A protein and the small-molecule ligand that binds it are described below.
Small molecule (SMILES): C=C(C)c1cccc(C(C)(C)NC(=O)Nc2ccc(Cl)c(N[C@@H]3OC[C@@H](O)[C@@H](O)[C@H]3O)c2)c1

Sequence of chain 1.C:
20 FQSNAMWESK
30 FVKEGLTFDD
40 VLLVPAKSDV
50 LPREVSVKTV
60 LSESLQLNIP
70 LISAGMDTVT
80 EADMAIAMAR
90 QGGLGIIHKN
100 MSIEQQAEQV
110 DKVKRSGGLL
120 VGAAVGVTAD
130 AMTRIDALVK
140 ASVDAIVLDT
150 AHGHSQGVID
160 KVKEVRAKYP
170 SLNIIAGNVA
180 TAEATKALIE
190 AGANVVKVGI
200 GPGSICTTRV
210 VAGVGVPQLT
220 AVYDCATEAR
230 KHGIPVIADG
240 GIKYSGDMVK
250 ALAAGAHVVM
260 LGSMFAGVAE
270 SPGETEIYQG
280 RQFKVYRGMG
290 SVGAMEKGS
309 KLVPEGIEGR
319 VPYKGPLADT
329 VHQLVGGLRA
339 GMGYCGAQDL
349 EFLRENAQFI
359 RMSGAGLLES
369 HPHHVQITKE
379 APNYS

Binding-site contacts:
Ligand atom O4 contacts residue LEU50 of chain 1.D at 3.5 Å.
Ligand atom C22 contacts residue ALA150 of chain 1.C at 3.9 Å (hydrophobic).
Ligand atom C6 contacts residue GLU313 of chain 1.C at 3.8 Å.
Ligand atom C20 contacts residue PRO51 of chain 1.D at 3.7 Å (hydrophobic).
Ligand atom O6 contacts residue LEU50 of chain 1.D at 3.9 Å.
Ligand atom C3 contacts residue MET288 of chain 1.C at 3.7 Å (hydrophobic).
Ligand atom C8 contacts residue TYR342 of chain 1.D at 3.9 Å (hydrophobic).
Ligand atom CL contacts residue TYR342 of chain 1.D at 3.7 Å.
Ligand atom C13 contacts residue GLU313 of chain 1.C at 3.7 Å.
Ligand atom C26 contacts residue THR149 of chain 1.C at 3.4 Å.
Ligand atom C8 contacts residue GLU313 of chain 1.C at 3.3 Å.
Ligand atom C29 contacts residue THR149 of chain 1.C at 3.2 Å.
Ligand atom C3 contacts residue GLY289 of chain 1.C at 3.6 Å.
Ligand atom C27 contacts residue THR149 of chain 1.C at 3.4 Å.
Ligand atom C19 contacts residue TYR342 of chain 1.D at 3.7 Å (hydrophobic).
Ligand atom C9 contacts residue IMP1 of chain 1.P at 3.5 Å.
Ligand atom C18 contacts residue TYR342 of chain 1.D at 3.5 Å (hydrophobic).
Ligand atom C13 contacts residue GLY289 of chain 1.C at 3.8 Å.
Ligand atom C18 contacts residue ALA338 of chain 1.D at 3.9 Å (hydrophobic).
Ligand atom CL contacts residue GLY341 of chain 1.D at 3.2 Å.
Ligand atom C7 contacts residue IMP1 of chain 1.P at 3.6 Å.
Ligand atom C2 contacts residue GLY289 of chain 1.C at 3.6 Å.
Ligand atom C13 contacts residue VAL311 of chain 1.C at 3.8 Å (hydrophobic).
Ligand atom O3 contacts residue HIS151 of chain 1.C at 3.8 Å.
Ligand atom O3 contacts residue THR149 of chain 1.C at 3.3 Å (h-bond).
Ligand atom C19 contacts residue PRO51 of chain 1.D at 3.7 Å (hydrophobic).
Ligand atom C29 contacts residue SER154 of chain 1.C at 3.7 Å.
Ligand atom C17 contacts residue ALA150 of chain 1.C at 3.9 Å (hydrophobic).
Ligand atom C8 contacts residue THR207 of chain 1.C at 3.7 Å.
Ligand atom C8 contacts residue ALA150 of chain 1.C at 3.6 Å (hydrophobic).
Ligand atom C10 contacts residue GLU313 of chain 1.C at 3.8 Å.
Ligand atom N3 contacts residue GLU313 of chain 1.C at 3.4 Å (salt-bridge).
Ligand atom CL contacts residue HIS151 of chain 1.C at 3.7 Å.
Ligand atom N4 contacts residue GLU313 of chain 1.C at 3.1 Å (salt-bridge).
Ligand atom C4 contacts residue GLY289 of chain 1.C at 3.9 Å.
Ligand atom N4 contacts residue ALA150 of chain 1.C at 3.9 Å.
Ligand atom C18 contacts residue GLU313 of chain 1.C at 3.8 Å.
Ligand atom C19 contacts residue ALA338 of chain 1.D at 3.4 Å (hydrophobic).
Ligand atom C7 contacts residue ALA150 of chain 1.C at 3.9 Å (hydrophobic).
Ligand atom C8 contacts residue IMP1 of chain 1.P at 3.4 Å.

Sequence of chain 1.D:
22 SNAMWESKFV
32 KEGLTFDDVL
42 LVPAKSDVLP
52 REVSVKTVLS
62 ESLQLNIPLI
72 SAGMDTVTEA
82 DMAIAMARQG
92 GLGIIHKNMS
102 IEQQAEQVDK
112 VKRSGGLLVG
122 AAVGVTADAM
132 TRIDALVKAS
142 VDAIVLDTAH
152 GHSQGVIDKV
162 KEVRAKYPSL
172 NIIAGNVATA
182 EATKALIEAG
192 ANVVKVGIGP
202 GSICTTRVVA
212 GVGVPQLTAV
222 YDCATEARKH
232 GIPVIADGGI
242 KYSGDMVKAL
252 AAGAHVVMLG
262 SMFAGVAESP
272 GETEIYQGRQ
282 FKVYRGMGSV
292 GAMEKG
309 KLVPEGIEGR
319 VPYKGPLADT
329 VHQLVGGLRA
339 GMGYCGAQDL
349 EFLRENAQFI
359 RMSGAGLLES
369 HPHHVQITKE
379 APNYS